Sequence of chain 1.A:
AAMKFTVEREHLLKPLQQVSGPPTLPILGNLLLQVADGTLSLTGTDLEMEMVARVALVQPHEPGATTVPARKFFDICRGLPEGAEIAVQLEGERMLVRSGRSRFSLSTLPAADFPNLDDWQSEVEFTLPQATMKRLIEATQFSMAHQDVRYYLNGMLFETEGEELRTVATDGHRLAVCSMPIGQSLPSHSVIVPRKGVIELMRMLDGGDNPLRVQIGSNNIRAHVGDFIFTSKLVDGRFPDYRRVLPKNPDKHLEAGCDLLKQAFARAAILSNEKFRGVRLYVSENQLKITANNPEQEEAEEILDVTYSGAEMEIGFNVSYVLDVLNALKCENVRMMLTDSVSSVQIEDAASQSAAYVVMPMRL

A small-molecule ligand and the protein it binds are described below.
Small molecule (SMILES): CC(=O)N[C@@H](CCC(N)=O)C(=O)N[C@@H](CC1CCCCC1)C(=O)N[C@@H](CC(=O)O)C(=O)N[C@@H](CC(C)C)C(=O)N[C@@H](Cc1ccc(Cl)c(Cl)c1)C(=O)O

Binding-site contacts:
Ligand atom N contacts residue PRO365 of chain 1.A at 3.3 Å (h-bond).
Ligand atom CB contacts residue PRO365 of chain 1.A at 3.4 Å (hydrophobic).
Ligand atom CB contacts residue GLY176 of chain 1.A at 3.6 Å.
Ligand atom CLZ contacts residue LEU179 of chain 1.A at 3.2 Å.
Ligand atom NE2 contacts residue MET366 of chain 1.A at 3.3 Å.
Ligand atom O contacts residue VAL249 of chain 1.A at 3.3 Å.
Ligand atom CE2 contacts residue PRO244 of chain 1.A at 3.7 Å (hydrophobic).
Ligand atom CE2 contacts residue VAL249 of chain 1.A at 3.5 Å (hydrophobic).
Ligand atom CA contacts residue MET366 of chain 1.A at 3.6 Å (hydrophobic).
Ligand atom OE1 contacts residue PRO365 of chain 1.A at 3.2 Å (h-bond).
Ligand atom CD1 contacts residue HIS177 of chain 1.A at 3.7 Å.
Ligand atom CB contacts residue MET364 of chain 1.A at 3.6 Å (hydrophobic).
Ligand atom CG contacts residue HIS177 of chain 1.A at 3.5 Å.
Ligand atom CG contacts residue PRO365 of chain 1.A at 3.4 Å (hydrophobic).
Ligand atom O contacts residue MET364 of chain 1.A at 3.5 Å.
Ligand atom N contacts residue GLY176 of chain 1.A at 2.7 Å (h-bond).
Ligand atom O contacts residue MET366 of chain 1.A at 3.4 Å.
Ligand atom C contacts residue HIS177 of chain 1.A at 3.7 Å.
Ligand atom OE1 contacts residue MET364 of chain 1.A at 2.9 Å (h-bond).
Ligand atom CD2 contacts residue VAL249 of chain 1.A at 3.7 Å (hydrophobic).
Ligand atom CA contacts residue GLY176 of chain 1.A at 3.5 Å.
Ligand atom N contacts residue MET366 of chain 1.A at 3.6 Å.
Ligand atom CLE1 contacts residue THR174 of chain 1.A at 3.3 Å.
Ligand atom OD1 contacts residue HIS177 of chain 1.A at 3.2 Å.
Ligand atom CLE1 contacts residue GLY176 of chain 1.A at 3.5 Å.
Ligand atom CZ contacts residue PRO244 of chain 1.A at 3.6 Å (hydrophobic).
Ligand atom O contacts residue ARG367 of chain 1.A at 2.7 Å (salt-bridge).
Ligand atom CZ contacts residue ARG367 of chain 1.A at 3.7 Å.
Ligand atom CLZ contacts residue TYR246 of chain 1.A at 3.6 Å.
Ligand atom C contacts residue GLY176 of chain 1.A at 3.5 Å.
Ligand atom CLZ contacts residue VAL249 of chain 1.A at 3.6 Å.
Ligand atom O contacts residue MET364 of chain 1.A at 3.5 Å.
Ligand atom O contacts residue HIS177 of chain 1.A at 2.9 Å (h-bond).
Ligand atom CE2 contacts residue ASP245 of chain 1.A at 3.6 Å.
Ligand atom NE2 contacts residue TYR325 of chain 1.A at 3.7 Å.
Ligand atom C contacts residue ARG367 of chain 1.A at 3.4 Å.
Ligand atom CA contacts residue GLY176 of chain 1.A at 3.7 Å.
Ligand atom CD2 contacts residue PRO365 of chain 1.A at 3.6 Å (hydrophobic).
Ligand atom CE1 contacts residue ARG367 of chain 1.A at 3.4 Å.
Ligand atom CD1 contacts residue THR174 of chain 1.A at 3.6 Å.